A small-molecule ligand and the protein it binds are described below.
Small molecule (SMILES): CCCc1csc2c1-c1nc(SCC(=O)C(C)(C)C)ncc1CC2

Binding-site contacts:
Ligand atom C20 contacts residue PHE136 of chain 1.E at 3.7 Å (hydrophobic).
Ligand atom C13 contacts residue TYR120 of chain 1.E at 3.3 Å (hydrophobic).
Ligand atom C16 contacts residue PRO132 of chain 1.E at 3.9 Å (hydrophobic).
Ligand atom C13 contacts residue PRO132 of chain 1.E at 4.0 Å (hydrophobic).
Ligand atom S14 contacts residue TYR120 of chain 1.E at 3.8 Å.
Ligand atom O17 contacts residue MET137 of chain 1.E at 3.3 Å.
Ligand atom C18 contacts residue THR102 of chain 1.E at 4.0 Å.
Ligand atom C21 contacts residue ILE105 of chain 1.E at 3.9 Å (hydrophobic).
Ligand atom C04 contacts residue MET137 of chain 1.E at 3.7 Å (hydrophobic).
Ligand atom C21 contacts residue ILE130 of chain 1.E at 4.1 Å (hydrophobic).
Ligand atom O17 contacts residue SER131 of chain 1.E at 4.0 Å.
Ligand atom O17 contacts residue ASN133 of chain 1.E at 3.0 Å (h-bond).
Ligand atom S14 contacts residue PRO132 of chain 1.E at 3.6 Å.
Ligand atom C01 contacts residue LEU140 of chain 1.E at 3.7 Å (hydrophobic).
Ligand atom C20 contacts residue MET137 of chain 1.E at 3.7 Å (hydrophobic).
Ligand atom C15 contacts residue TYR120 of chain 1.E at 3.6 Å (hydrophobic).
Ligand atom O17 contacts residue PRO132 of chain 1.E at 3.2 Å.
Ligand atom C19 contacts residue THR102 of chain 1.E at 3.6 Å.
Ligand atom C20 contacts residue THR102 of chain 1.E at 3.6 Å.
Ligand atom C19 contacts residue SER98 of chain 1.E at 3.4 Å.
Ligand atom C01 contacts residue MET137 of chain 1.E at 3.7 Å (hydrophobic).
Ligand atom C19 contacts residue SER131 of chain 1.E at 3.5 Å.
Ligand atom C16 contacts residue SER131 of chain 1.E at 4.0 Å.
Ligand atom C15 contacts residue ILE130 of chain 1.E at 4.0 Å (hydrophobic).
Ligand atom C02 contacts residue MET137 of chain 1.E at 3.7 Å (hydrophobic).
Ligand atom C19 contacts residue ASN133 of chain 1.E at 4.0 Å.
Ligand atom C05 contacts residue TYR120 of chain 1.E at 4.1 Å (hydrophobic).
Ligand atom C23 contacts residue TYR120 of chain 1.E at 3.7 Å (hydrophobic).
Ligand atom C21 contacts residue THR102 of chain 1.E at 4.1 Å.
Ligand atom C16 contacts residue MET137 of chain 1.E at 4.0 Å (hydrophobic).
Ligand atom C24 contacts residue TYR120 of chain 1.E at 3.8 Å (hydrophobic).
Ligand atom S14 contacts residue ILE130 of chain 1.E at 3.7 Å.
Ligand atom C03 contacts residue TYR120 of chain 1.E at 3.7 Å (hydrophobic).
Ligand atom C16 contacts residue ASN133 of chain 1.E at 4.0 Å.
Ligand atom N12 contacts residue TYR120 of chain 1.E at 3.8 Å.
Ligand atom C03 contacts residue MET137 of chain 1.E at 3.6 Å (hydrophobic).
Ligand atom C04 contacts residue TYR120 of chain 1.E at 3.8 Å (hydrophobic).
Ligand atom N12 contacts residue PRO132 of chain 1.E at 3.8 Å.
Ligand atom C20 contacts residue LEU140 of chain 1.E at 4.1 Å (hydrophobic).
Ligand atom N22 contacts residue TYR120 of chain 1.E at 3.3 Å.

Sequence of chain 1.E:
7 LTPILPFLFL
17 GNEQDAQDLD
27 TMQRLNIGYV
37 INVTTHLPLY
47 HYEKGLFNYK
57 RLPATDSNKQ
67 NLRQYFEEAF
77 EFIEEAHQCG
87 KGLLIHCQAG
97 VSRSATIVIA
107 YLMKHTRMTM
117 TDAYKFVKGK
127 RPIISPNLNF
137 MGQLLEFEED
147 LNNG